This protein binds this small molecule.
Small molecule (SMILES): CC(=O)N[C@H]1[C@H](O[C@H]2[C@H](O)[C@@H](NC(C)=O)CO[C@@H]2CO)O[C@H](CO)[C@@H](O[C@@H]2O[C@H](CO)[C@@H](O)[C@H](O)[C@@H]2O)[C@@H]1O

Sequence of chain 23.E:
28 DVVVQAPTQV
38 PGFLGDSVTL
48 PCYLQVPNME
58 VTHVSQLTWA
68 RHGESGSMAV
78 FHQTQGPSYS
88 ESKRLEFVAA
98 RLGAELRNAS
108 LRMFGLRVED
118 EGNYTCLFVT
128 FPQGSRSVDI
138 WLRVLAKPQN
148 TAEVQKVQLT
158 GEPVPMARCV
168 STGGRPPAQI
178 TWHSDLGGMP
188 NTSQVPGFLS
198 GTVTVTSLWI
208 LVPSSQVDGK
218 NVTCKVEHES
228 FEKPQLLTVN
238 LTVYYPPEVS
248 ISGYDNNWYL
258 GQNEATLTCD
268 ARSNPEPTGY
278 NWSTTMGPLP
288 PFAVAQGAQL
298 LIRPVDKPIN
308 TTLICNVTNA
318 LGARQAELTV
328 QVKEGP

Binding-site contacts:
Ligand atom O7 contacts residue GLY216 of chain 23.E at 3.9 Å.
Ligand atom C2 contacts residue GLY216 of chain 23.E at 3.9 Å.
Ligand atom C1 contacts residue GLY216 of chain 23.E at 4.3 Å.
Ligand atom N2 contacts residue ASN218 of chain 23.E at 4.4 Å.
Ligand atom C7 contacts residue GLY216 of chain 23.E at 2.7 Å.
Ligand atom O7 contacts residue ASN218 of chain 23.E at 3.5 Å (h-bond).
Ligand atom C8 contacts residue LYS217 of chain 23.E at 3.9 Å.
Ligand atom C7 contacts residue ASN218 of chain 23.E at 3.4 Å.
Ligand atom C3 contacts residue ASN237 of chain 23.E at 3.9 Å.
Ligand atom O7 contacts residue ASN237 of chain 23.E at 3.8 Å.
Ligand atom O6 contacts residue ASN237 of chain 23.E at 4.4 Å.
Ligand atom C2 contacts residue ASN237 of chain 23.E at 2.6 Å.
Ligand atom C7 contacts residue ASN237 of chain 23.E at 3.7 Å.
Ligand atom C1 contacts residue ASN237 of chain 23.E at 1.4 Å.
Ligand atom N2 contacts residue GLY216 of chain 23.E at 2.6 Å (h-bond).
Ligand atom C4 contacts residue ASN237 of chain 23.E at 4.3 Å.
Ligand atom N2 contacts residue ASN237 of chain 23.E at 3.1 Å (h-bond).
Ligand atom C5 contacts residue ASN237 of chain 23.E at 3.6 Å.
Ligand atom O5 contacts residue ASN237 of chain 23.E at 2.3 Å (h-bond).
Ligand atom C8 contacts residue GLY216 of chain 23.E at 2.1 Å.
Ligand atom C8 contacts residue ASN218 of chain 23.E at 2.8 Å.
Ligand atom C7 contacts residue NAG1 of chain 23.I at 4.4 Å.
Ligand atom O7 contacts residue NAG1 of chain 23.I at 3.7 Å.
Ligand atom C8 contacts residue NAG1 of chain 23.I at 4.3 Å.